Sequence of chain 9.C:
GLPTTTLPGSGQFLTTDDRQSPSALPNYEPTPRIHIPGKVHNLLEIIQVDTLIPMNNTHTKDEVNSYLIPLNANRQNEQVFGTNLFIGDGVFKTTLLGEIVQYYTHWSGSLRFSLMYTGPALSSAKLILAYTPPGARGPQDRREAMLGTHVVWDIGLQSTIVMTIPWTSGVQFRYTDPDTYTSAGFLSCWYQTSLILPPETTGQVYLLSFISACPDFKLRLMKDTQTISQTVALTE

The small molecule below binds the protein below.
Small molecule (SMILES): Cc1cc(CCCCCOc2ccc(C3=NCCO3)cc2)on1

Sequence of chain 9.A:
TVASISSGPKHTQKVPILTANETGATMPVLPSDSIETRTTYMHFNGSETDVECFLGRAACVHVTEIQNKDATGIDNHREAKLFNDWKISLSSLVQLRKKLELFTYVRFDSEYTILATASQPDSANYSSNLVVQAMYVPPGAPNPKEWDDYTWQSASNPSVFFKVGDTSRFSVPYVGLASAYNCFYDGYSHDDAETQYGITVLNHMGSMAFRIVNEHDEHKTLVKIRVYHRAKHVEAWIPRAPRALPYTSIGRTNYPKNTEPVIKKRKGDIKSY

Binding-site contacts:
Ligand atom C4A contacts residue PRO174 of chain 9.A at 3.1 Å (hydrophobic).
Ligand atom C2A contacts residue PHE186 of chain 9.A at 3.3 Å (hydrophobic).
Ligand atom C1B contacts residue ILE104 of chain 9.A at 4.0 Å (hydrophobic).
Ligand atom C2C contacts residue MET221 of chain 9.A at 4.0 Å (hydrophobic).
Ligand atom C3B contacts residue TYR152 of chain 9.A at 3.7 Å (hydrophobic).
Ligand atom O1 contacts residue MET221 of chain 9.A at 3.9 Å.
Ligand atom C5A contacts residue ALA150 of chain 9.A at 3.6 Å (hydrophobic).
Ligand atom C3C contacts residue TYR128 of chain 9.A at 3.4 Å (hydrophobic).
Ligand atom C4 contacts residue TYR197 of chain 9.A at 3.8 Å (hydrophobic).
Ligand atom C5C contacts residue VAL191 of chain 9.A at 3.8 Å (hydrophobic).
Ligand atom C3B contacts residue VAL188 of chain 9.A at 3.8 Å (hydrophobic).
Ligand atom N3A contacts residue TYR152 of chain 9.A at 3.5 Å.
Ligand atom C6B contacts residue TYR128 of chain 9.A at 3.3 Å (hydrophobic).
Ligand atom C4 contacts residue LEU106 of chain 9.A at 3.9 Å (hydrophobic).
Ligand atom N3A contacts residue PHE186 of chain 9.A at 4.0 Å.
Ligand atom C1B contacts residue VAL188 of chain 9.A at 3.8 Å (hydrophobic).
Ligand atom O1B contacts residue ILE104 of chain 9.A at 3.9 Å.
Ligand atom C5 contacts residue LEU106 of chain 9.A at 3.8 Å (hydrophobic).
Ligand atom N3A contacts residue PRO174 of chain 9.A at 3.7 Å.
Ligand atom C1B contacts residue TYR128 of chain 9.A at 3.6 Å (hydrophobic).
Ligand atom C5B contacts residue TYR128 of chain 9.A at 4.0 Å (hydrophobic).
Ligand atom O1B contacts residue TYR128 of chain 9.A at 3.4 Å (h-bond).
Ligand atom N3A contacts residue ALA24 of chain 9.C at 3.8 Å.
Ligand atom C5A contacts residue VAL176 of chain 9.A at 3.6 Å (hydrophobic).
Ligand atom C4C contacts residue VAL188 of chain 9.A at 3.7 Å (hydrophobic).
Ligand atom C4B contacts residue TYR152 of chain 9.A at 3.8 Å (hydrophobic).
Ligand atom N2 contacts residue LEU106 of chain 9.A at 3.8 Å.
Ligand atom O1 contacts residue LEU106 of chain 9.A at 3.8 Å.
Ligand atom C1C contacts residue TYR128 of chain 9.A at 3.7 Å (hydrophobic).
Ligand atom C6B contacts residue ILE104 of chain 9.A at 3.6 Å (hydrophobic).
Ligand atom C4B contacts residue PHE186 of chain 9.A at 3.6 Å (hydrophobic).
Ligand atom C2A contacts residue TYR152 of chain 9.A at 3.6 Å (hydrophobic).
Ligand atom C2C contacts residue TYR197 of chain 9.A at 3.7 Å (hydrophobic).
Ligand atom C5B contacts residue PHE186 of chain 9.A at 3.9 Å (hydrophobic).
Ligand atom C2B contacts residue VAL188 of chain 9.A at 3.5 Å (hydrophobic).
Ligand atom C4C contacts residue VAL191 of chain 9.A at 3.0 Å (hydrophobic).
Ligand atom C5A contacts residue PHE186 of chain 9.A at 3.5 Å (hydrophobic).
Ligand atom C1C contacts residue LEU106 of chain 9.A at 3.8 Å (hydrophobic).
Ligand atom C5B contacts residue MET224 of chain 9.A at 3.8 Å (hydrophobic).
Ligand atom O1A contacts residue PHE186 of chain 9.A at 3.0 Å.